Sequence of chain 13.A:
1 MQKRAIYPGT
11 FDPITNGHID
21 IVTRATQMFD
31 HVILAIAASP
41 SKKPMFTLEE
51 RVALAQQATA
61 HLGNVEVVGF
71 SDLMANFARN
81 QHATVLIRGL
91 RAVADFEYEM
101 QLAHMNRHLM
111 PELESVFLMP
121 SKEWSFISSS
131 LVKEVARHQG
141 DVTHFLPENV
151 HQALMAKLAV

This protein binds this small molecule.
Small molecule (SMILES): CC1=Nc2nc(NCc3cccc(Br)c3)nn2C(=O)C1

Binding-site contacts:
Ligand atom C18 contacts residue THR10 of chain 13.A at 3.7 Å.
Ligand atom C2 contacts residue LEU73 of chain 13.A at 3.5 Å (hydrophobic).
Ligand atom BR contacts residue PRO8 of chain 13.A at 3.9 Å.
Ligand atom C14 contacts residue ALA37 of chain 13.A at 3.7 Å (hydrophobic).
Ligand atom C9 contacts residue LEU102 of chain 13.A at 3.7 Å (hydrophobic).
Ligand atom N10 contacts residue LEU73 of chain 13.A at 3.9 Å.
Ligand atom N10 contacts residue ASP72 of chain 13.A at 3.2 Å (salt-bridge).
Ligand atom BR contacts residue GLY9 of chain 13.A at 3.5 Å.
Ligand atom C12 contacts residue HIS138 of chain 3.A at 4.2 Å.
Ligand atom C17 contacts residue VAL135 of chain 3.A at 3.9 Å (hydrophobic).
Ligand atom N8 contacts residue LEU73 of chain 13.A at 3.5 Å.
Ligand atom N10 contacts residue MET74 of chain 13.A at 3.7 Å.
Ligand atom C2 contacts residue MET74 of chain 13.A at 3.7 Å (hydrophobic).
Ligand atom C19 contacts residue THR10 of chain 13.A at 3.7 Å.
Ligand atom C17 contacts residue LEU102 of chain 13.A at 3.6 Å (hydrophobic).
Ligand atom C18 contacts residue ALA37 of chain 13.A at 3.8 Å (hydrophobic).
Ligand atom C9 contacts residue VAL135 of chain 3.A at 4.1 Å (hydrophobic).
Ligand atom C12 contacts residue ASP72 of chain 13.A at 3.9 Å.
Ligand atom BR contacts residue MET74 of chain 13.A at 3.9 Å.
Ligand atom C6 contacts residue ASP72 of chain 13.A at 4.2 Å.
Ligand atom N3 contacts residue LEU73 of chain 13.A at 3.6 Å.
Ligand atom C19 contacts residue ALA37 of chain 13.A at 3.7 Å (hydrophobic).
Ligand atom N1 contacts residue MET74 of chain 13.A at 4.2 Å.
Ligand atom C17 contacts residue LEU109 of chain 13.A at 4.1 Å (hydrophobic).
Ligand atom C6 contacts residue MET74 of chain 13.A at 3.7 Å (hydrophobic).
Ligand atom C17 contacts residue MET105 of chain 13.A at 3.6 Å (hydrophobic).
Ligand atom N8 contacts residue MET74 of chain 13.A at 3.8 Å.
Ligand atom C13 contacts residue PHE70 of chain 13.A at 3.9 Å (hydrophobic).
Ligand atom C7 contacts residue LEU102 of chain 13.A at 3.7 Å (hydrophobic).
Ligand atom C9 contacts residue LEU73 of chain 13.A at 4.1 Å (hydrophobic).
Ligand atom C17 contacts residue ASN106 of chain 13.A at 3.5 Å.
Ligand atom C13 contacts residue ALA37 of chain 13.A at 3.7 Å (hydrophobic).
Ligand atom C7 contacts residue LEU131 of chain 3.A at 4.1 Å (hydrophobic).
Ligand atom C20 contacts residue ALA37 of chain 13.A at 3.8 Å (hydrophobic).
Ligand atom C6 contacts residue LEU73 of chain 13.A at 4.0 Å (hydrophobic).
Ligand atom C5 contacts residue GLU134 of chain 3.A at 4.2 Å.
Ligand atom C15 contacts residue ALA37 of chain 13.A at 3.7 Å (hydrophobic).
Ligand atom C7 contacts residue VAL135 of chain 3.A at 4.2 Å (hydrophobic).
Ligand atom N3 contacts residue MET74 of chain 13.A at 2.9 Å (h-bond).
Ligand atom O11 contacts residue GLU134 of chain 3.A at 3.4 Å.

Sequence of chain 3.A:
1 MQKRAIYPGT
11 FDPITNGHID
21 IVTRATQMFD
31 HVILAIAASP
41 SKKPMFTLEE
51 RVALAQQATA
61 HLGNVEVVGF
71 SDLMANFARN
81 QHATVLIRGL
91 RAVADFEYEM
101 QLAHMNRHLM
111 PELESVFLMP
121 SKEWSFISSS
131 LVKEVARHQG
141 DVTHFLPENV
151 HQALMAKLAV